Binding-site contacts:
Ligand atom N2 contacts residue ASN665 of chain 1.B at 2.9 Å (h-bond).
Ligand atom C1 contacts residue ASN665 of chain 1.B at 1.5 Å.
Ligand atom O7 contacts residue ASN665 of chain 1.B at 4.3 Å.
Ligand atom C7 contacts residue TYR663 of chain 1.B at 3.8 Å (hydrophobic).
Ligand atom C3 contacts residue ASN665 of chain 1.B at 3.9 Å.
Ligand atom C4 contacts residue ASN665 of chain 1.B at 4.3 Å.
Ligand atom C7 contacts residue ASN665 of chain 1.B at 3.9 Å.
Ligand atom O6 contacts residue ASN665 of chain 1.B at 4.3 Å.
Ligand atom C8 contacts residue PHE651 of chain 1.B at 3.7 Å (hydrophobic).
Ligand atom N2 contacts residue TYR663 of chain 1.B at 3.9 Å.
Ligand atom C5 contacts residue ASN665 of chain 1.B at 3.7 Å.
Ligand atom C8 contacts residue TYR663 of chain 1.B at 3.5 Å (hydrophobic).
Ligand atom O5 contacts residue ASN665 of chain 1.B at 2.4 Å (h-bond).
Ligand atom C2 contacts residue ASN665 of chain 1.B at 2.5 Å.

This protein binds this small molecule.
Small molecule (SMILES): CC(=O)N[C@@H]1[C@@H](O)[C@H](O)[C@@H](CO)O[C@H]1O

Sequence of chain 1.B:
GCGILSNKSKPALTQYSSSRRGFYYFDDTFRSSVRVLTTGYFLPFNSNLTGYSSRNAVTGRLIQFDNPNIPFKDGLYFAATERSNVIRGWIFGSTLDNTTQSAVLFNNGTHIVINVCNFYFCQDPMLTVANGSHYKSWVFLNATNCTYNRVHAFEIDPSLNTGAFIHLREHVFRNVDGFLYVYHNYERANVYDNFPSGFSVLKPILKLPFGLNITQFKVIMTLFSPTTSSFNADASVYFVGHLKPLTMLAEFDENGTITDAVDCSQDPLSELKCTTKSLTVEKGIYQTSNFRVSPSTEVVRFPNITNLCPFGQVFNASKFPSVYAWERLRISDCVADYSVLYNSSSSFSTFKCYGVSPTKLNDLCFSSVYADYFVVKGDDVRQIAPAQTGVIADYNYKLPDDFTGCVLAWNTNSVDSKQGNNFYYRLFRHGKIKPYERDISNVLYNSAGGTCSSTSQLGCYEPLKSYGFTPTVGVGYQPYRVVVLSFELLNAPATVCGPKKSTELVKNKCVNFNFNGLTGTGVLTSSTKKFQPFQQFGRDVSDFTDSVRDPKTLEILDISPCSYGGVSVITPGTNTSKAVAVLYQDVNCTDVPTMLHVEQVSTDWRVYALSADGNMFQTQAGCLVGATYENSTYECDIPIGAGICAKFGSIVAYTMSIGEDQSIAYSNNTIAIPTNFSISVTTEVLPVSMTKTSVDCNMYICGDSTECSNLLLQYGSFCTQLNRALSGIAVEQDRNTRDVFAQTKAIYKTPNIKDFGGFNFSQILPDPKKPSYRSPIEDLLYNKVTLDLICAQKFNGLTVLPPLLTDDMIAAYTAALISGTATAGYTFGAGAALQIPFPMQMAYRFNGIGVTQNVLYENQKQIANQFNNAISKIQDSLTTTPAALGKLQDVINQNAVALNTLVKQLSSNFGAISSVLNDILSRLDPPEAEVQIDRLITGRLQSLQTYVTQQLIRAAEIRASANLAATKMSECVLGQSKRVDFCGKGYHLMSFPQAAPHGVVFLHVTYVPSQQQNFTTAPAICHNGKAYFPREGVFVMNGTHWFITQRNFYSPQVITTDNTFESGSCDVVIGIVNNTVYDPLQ